The small molecule below binds the protein below.
Small molecule (SMILES): COc1ccc(N2CCN(C(C)=O)CC2)cc1

Sequence of chain 1.A:
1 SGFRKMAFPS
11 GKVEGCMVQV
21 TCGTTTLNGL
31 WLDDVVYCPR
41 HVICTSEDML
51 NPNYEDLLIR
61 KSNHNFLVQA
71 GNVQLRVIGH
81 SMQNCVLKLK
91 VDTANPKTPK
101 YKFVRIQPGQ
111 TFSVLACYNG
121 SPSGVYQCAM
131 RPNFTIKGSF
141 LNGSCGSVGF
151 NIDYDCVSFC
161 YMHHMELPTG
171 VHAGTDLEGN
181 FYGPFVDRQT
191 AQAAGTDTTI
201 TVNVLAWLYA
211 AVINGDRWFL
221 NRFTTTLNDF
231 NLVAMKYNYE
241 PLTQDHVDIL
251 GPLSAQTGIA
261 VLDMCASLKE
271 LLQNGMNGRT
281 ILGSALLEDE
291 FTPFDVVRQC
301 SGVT

Binding-site contacts:
Ligand atom N contacts residue ASN142 of chain 1.A at 3.9 Å.
Ligand atom C11 contacts residue SER144 of chain 1.A at 4.0 Å.
Ligand atom C11 contacts residue GLY143 of chain 1.A at 3.5 Å.
Ligand atom C12 contacts residue GLY143 of chain 1.A at 4.4 Å.
Ligand atom N1 contacts residue GLY143 of chain 1.A at 4.0 Å.
Ligand atom C5 contacts residue ASN142 of chain 1.A at 4.1 Å.
Ligand atom C10 contacts residue ASN142 of chain 1.A at 3.6 Å.
Ligand atom C8 contacts residue THR26 of chain 1.A at 4.2 Å.
Ligand atom N1 contacts residue CYS145 of chain 1.A at 3.5 Å (h-bond).
Ligand atom C8 contacts residue THR25 of chain 1.A at 4.0 Å.
Ligand atom C8 contacts residue LEU27 of chain 1.A at 4.4 Å (hydrophobic).
Ligand atom C7 contacts residue ASN142 of chain 1.A at 4.4 Å.
Ligand atom C9 contacts residue CYS145 of chain 1.A at 3.8 Å (hydrophobic).
Ligand atom O1 contacts residue LEU141 of chain 1.A at 4.3 Å.
Ligand atom C12 contacts residue SER144 of chain 1.A at 4.3 Å.
Ligand atom C7 contacts residue THR26 of chain 1.A at 4.4 Å.
Ligand atom N1 contacts residue HIS41 of chain 1.A at 4.1 Å.
Ligand atom C7 contacts residue THR25 of chain 1.A at 4.3 Å.
Ligand atom O1 contacts residue ASN142 of chain 1.A at 3.9 Å.
Ligand atom C8 contacts residue GLY143 of chain 1.A at 4.1 Å.
Ligand atom O1 contacts residue GLY143 of chain 1.A at 2.7 Å (h-bond).
Ligand atom C7 contacts residue GLY143 of chain 1.A at 4.0 Å.
Ligand atom C1 contacts residue ASN142 of chain 1.A at 4.0 Å.
Ligand atom C3 contacts residue ASN142 of chain 1.A at 3.8 Å.
Ligand atom C2 contacts residue ASN142 of chain 1.A at 3.9 Å.
Ligand atom C4 contacts residue ASN142 of chain 1.A at 3.8 Å.
Ligand atom C12 contacts residue CYS145 of chain 1.A at 1.8 Å (hydrophobic).
Ligand atom C11 contacts residue ASN142 of chain 1.A at 4.3 Å.
Ligand atom O1 contacts residue CYS145 of chain 1.A at 2.9 Å (h-bond).
Ligand atom C12 contacts residue LEU141 of chain 1.A at 4.3 Å (hydrophobic).
Ligand atom O1 contacts residue SER144 of chain 1.A at 3.0 Å (h-bond).
Ligand atom C11 contacts residue CYS145 of chain 1.A at 2.8 Å (hydrophobic).
Ligand atom O1 contacts residue LEU27 of chain 1.A at 4.0 Å.
Ligand atom C9 contacts residue HIS41 of chain 1.A at 3.9 Å.
Ligand atom C6 contacts residue ASN142 of chain 1.A at 4.1 Å.